Binding-site contacts:
Ligand atom N contacts residue ALA123 of chain 1.B at 3.3 Å (h-bond).
Ligand atom N1 contacts residue NDP1 of chain 1.P at 3.6 Å.
Ligand atom C14 contacts residue VAL180 of chain 1.B at 3.8 Å (hydrophobic).
Ligand atom C3 contacts residue MET125 of chain 1.B at 3.8 Å (hydrophobic).
Ligand atom C10 contacts residue NDP1 of chain 1.P at 3.3 Å.
Ligand atom C9 contacts residue NDP1 of chain 1.P at 3.3 Å.
Ligand atom C3 contacts residue LEU128 of chain 1.B at 3.6 Å (hydrophobic).
Ligand atom C14 contacts residue TYR173 of chain 1.B at 3.9 Å (hydrophobic).
Ligand atom O contacts residue PHE230 of chain 1.B at 3.3 Å.
Ligand atom S contacts residue TYR183 of chain 1.B at 3.9 Å.
Ligand atom C4 contacts residue LEU128 of chain 1.B at 3.4 Å (hydrophobic).
Ligand atom C2 contacts residue ALA123 of chain 1.B at 3.8 Å (hydrophobic).
Ligand atom C8 contacts residue SER223 of chain 1.B at 3.7 Å.
Ligand atom C7 contacts residue SER223 of chain 1.B at 3.4 Å.
Ligand atom C6 contacts residue MET186 of chain 1.B at 3.8 Å (hydrophobic).
Ligand atom O1 contacts residue TYR183 of chain 1.B at 2.7 Å (h-bond).
Ligand atom C2 contacts residue MET186 of chain 1.B at 3.8 Å (hydrophobic).
Ligand atom C6 contacts residue SER223 of chain 1.B at 3.8 Å.
Ligand atom C16 contacts residue TYR183 of chain 1.B at 3.7 Å (hydrophobic).
Ligand atom N contacts residue PHE122 of chain 1.B at 3.6 Å.
Ligand atom C12 contacts residue ILE233 of chain 1.B at 3.9 Å (hydrophobic).
Ligand atom C7 contacts residue NDP1 of chain 1.P at 3.4 Å.
Ligand atom O contacts residue NDP1 of chain 1.P at 3.3 Å (h-bond).
Ligand atom C9 contacts residue PHE230 of chain 1.B at 3.8 Å (hydrophobic).
Ligand atom C15 contacts residue GLN181 of chain 1.B at 3.4 Å.
Ligand atom C3 contacts residue ALA123 of chain 1.B at 3.7 Å (hydrophobic).
Ligand atom C18 contacts residue NDP1 of chain 1.P at 3.5 Å.
Ligand atom C12 contacts residue TYR173 of chain 1.B at 3.5 Å (hydrophobic).
Ligand atom C contacts residue SER223 of chain 1.B at 3.4 Å.
Ligand atom C1 contacts residue MET186 of chain 1.B at 3.7 Å (hydrophobic).
Ligand atom C1 contacts residue SER223 of chain 1.B at 3.7 Å.
Ligand atom C14 contacts residue ILE233 of chain 1.B at 3.8 Å (hydrophobic).
Ligand atom C17 contacts residue NDP1 of chain 1.P at 3.4 Å.
Ligand atom C11 contacts residue TYR173 of chain 1.B at 3.5 Å (hydrophobic).
Ligand atom C17 contacts residue TYR183 of chain 1.B at 3.5 Å (hydrophobic).
Ligand atom C contacts residue ALA121 of chain 1.B at 3.5 Å (hydrophobic).
Ligand atom C8 contacts residue NDP1 of chain 1.P at 3.4 Å.
Ligand atom O1 contacts residue NDP1 of chain 1.P at 2.8 Å (h-bond).
Ligand atom C9 contacts residue ALA224 of chain 1.B at 3.9 Å (hydrophobic).
Ligand atom C18 contacts residue TYR183 of chain 1.B at 3.5 Å (hydrophobic).

A protein and the small-molecule ligand that binds it are described below.
Small molecule (SMILES): Cc1c(N)cccc1Cn1ccc(OCCc2cccs2)cc1=O

Sequence of chain 1.B:
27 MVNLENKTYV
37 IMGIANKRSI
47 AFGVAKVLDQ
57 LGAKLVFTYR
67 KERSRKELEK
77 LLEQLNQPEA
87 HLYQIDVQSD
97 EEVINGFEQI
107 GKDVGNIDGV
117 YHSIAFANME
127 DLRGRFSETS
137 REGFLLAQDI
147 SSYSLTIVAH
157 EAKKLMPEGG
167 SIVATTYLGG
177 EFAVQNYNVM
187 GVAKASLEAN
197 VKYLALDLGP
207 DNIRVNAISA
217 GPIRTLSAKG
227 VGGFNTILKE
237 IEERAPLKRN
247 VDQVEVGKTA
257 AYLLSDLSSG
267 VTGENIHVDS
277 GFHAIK